Sequence of chain 1.GB:
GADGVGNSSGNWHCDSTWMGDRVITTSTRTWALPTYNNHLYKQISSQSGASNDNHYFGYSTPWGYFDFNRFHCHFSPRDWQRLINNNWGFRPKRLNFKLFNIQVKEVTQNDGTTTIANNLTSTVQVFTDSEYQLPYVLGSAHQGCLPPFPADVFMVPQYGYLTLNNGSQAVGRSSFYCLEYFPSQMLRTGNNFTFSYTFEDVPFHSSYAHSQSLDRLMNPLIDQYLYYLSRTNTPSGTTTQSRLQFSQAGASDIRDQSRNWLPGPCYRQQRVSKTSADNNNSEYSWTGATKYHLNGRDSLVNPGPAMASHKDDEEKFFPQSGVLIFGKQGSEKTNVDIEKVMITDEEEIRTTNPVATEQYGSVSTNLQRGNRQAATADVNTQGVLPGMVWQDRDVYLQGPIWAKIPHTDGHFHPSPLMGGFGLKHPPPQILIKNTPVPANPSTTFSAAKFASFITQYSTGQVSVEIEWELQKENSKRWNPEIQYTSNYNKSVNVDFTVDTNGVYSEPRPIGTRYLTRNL

Binding-site contacts:
Ligand atom N7 contacts residue SER631 of chain 1.GB at 3.3 Å.
Ligand atom N1 contacts residue PRO419 of chain 1.GB at 4.4 Å.
Ligand atom N6 contacts residue PHE637 of chain 1.GB at 4.0 Å.
Ligand atom N6 contacts residue PRO419 of chain 1.GB at 4.5 Å.
Ligand atom C6 contacts residue GLY638 of chain 1.GB at 3.9 Å.
Ligand atom N3 contacts residue PRO630 of chain 1.GB at 3.3 Å.
Ligand atom O4' contacts residue HIS629 of chain 1.GB at 4.2 Å.
Ligand atom N6 contacts residue GLY638 of chain 1.GB at 3.0 Å (h-bond).
Ligand atom N1 contacts residue VAL418 of chain 1.GB at 4.1 Å.
Ligand atom C6 contacts residue PRO419 of chain 1.GB at 4.1 Å (hydrophobic).
Ligand atom C8 contacts residue HIS629 of chain 1.GB at 3.6 Å.
Ligand atom O4' contacts residue PRO630 of chain 1.GB at 3.4 Å.
Ligand atom O1P contacts residue LYS640 of chain 1.GB at 4.4 Å.
Ligand atom P contacts residue HIS627 of chain 1.GB at 4.0 Å.
Ligand atom C4 contacts residue SER631 of chain 1.GB at 4.4 Å.
Ligand atom C1' contacts residue HIS629 of chain 1.GB at 3.8 Å.
Ligand atom C8 contacts residue PRO419 of chain 1.GB at 4.4 Å (hydrophobic).
Ligand atom N7 contacts residue HIS629 of chain 1.GB at 4.3 Å.
Ligand atom C6 contacts residue PRO630 of chain 1.GB at 4.3 Å (hydrophobic).
Ligand atom N7 contacts residue PRO419 of chain 1.GB at 4.0 Å.
Ligand atom C1' contacts residue PRO630 of chain 1.GB at 4.0 Å (hydrophobic).
Ligand atom C4 contacts residue PRO419 of chain 1.GB at 4.4 Å (hydrophobic).
Ligand atom C5 contacts residue PRO419 of chain 1.GB at 4.0 Å (hydrophobic).
Ligand atom N6 contacts residue SER631 of chain 1.GB at 4.2 Å.
Ligand atom N1 contacts residue GLY638 of chain 1.GB at 3.5 Å (h-bond).
Ligand atom C8 contacts residue SER631 of chain 1.GB at 3.8 Å.
Ligand atom C4 contacts residue PRO630 of chain 1.GB at 3.6 Å (hydrophobic).
Ligand atom C2 contacts residue PRO630 of chain 1.GB at 3.5 Å (hydrophobic).
Ligand atom C2' contacts residue HIS629 of chain 1.GB at 4.5 Å.
Ligand atom C6 contacts residue SER631 of chain 1.GB at 4.3 Å.
Ligand atom N1 contacts residue PRO630 of chain 1.GB at 4.0 Å.
Ligand atom C6 contacts residue VAL418 of chain 1.GB at 4.0 Å (hydrophobic).
Ligand atom C5 contacts residue PRO630 of chain 1.GB at 4.1 Å (hydrophobic).
Ligand atom C5 contacts residue SER631 of chain 1.GB at 3.9 Å.
Ligand atom N9 contacts residue PRO630 of chain 1.GB at 4.0 Å.
Ligand atom N9 contacts residue HIS629 of chain 1.GB at 4.3 Å.
Ligand atom O5' contacts residue PRO630 of chain 1.GB at 3.9 Å.
Ligand atom P contacts residue PRO630 of chain 1.GB at 4.5 Å.
Ligand atom O1P contacts residue PRO630 of chain 1.GB at 4.3 Å.
Ligand atom N6 contacts residue VAL418 of chain 1.GB at 3.5 Å.

The small molecule below binds the protein below.
Small molecule (SMILES): Nc1ncnc2c1ncn2[C@H]1C[C@H](O)[C@@H](COP(=O)(O)O)O1